Sequence of chain 1.A:
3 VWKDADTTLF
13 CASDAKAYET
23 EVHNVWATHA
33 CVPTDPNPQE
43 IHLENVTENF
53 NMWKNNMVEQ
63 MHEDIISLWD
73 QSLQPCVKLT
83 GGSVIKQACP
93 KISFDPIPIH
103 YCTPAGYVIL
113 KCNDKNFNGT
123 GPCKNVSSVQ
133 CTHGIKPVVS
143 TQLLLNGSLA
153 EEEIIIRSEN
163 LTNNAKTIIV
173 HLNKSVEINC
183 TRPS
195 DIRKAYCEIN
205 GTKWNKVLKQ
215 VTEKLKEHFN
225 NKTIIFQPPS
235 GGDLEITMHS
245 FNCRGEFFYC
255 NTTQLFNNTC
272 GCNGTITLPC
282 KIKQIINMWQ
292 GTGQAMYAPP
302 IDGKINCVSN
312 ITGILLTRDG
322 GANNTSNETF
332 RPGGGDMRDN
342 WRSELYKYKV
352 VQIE

Binding-site contacts:
Ligand atom C4 contacts residue ASN181 of chain 1.A at 4.2 Å.
Ligand atom C8 contacts residue VAL309 of chain 1.A at 4.5 Å (hydrophobic).
Ligand atom O5 contacts residue ASN307 of chain 1.A at 4.1 Å.
Ligand atom C5 contacts residue ASN181 of chain 1.A at 3.6 Å.
Ligand atom O6 contacts residue GLU202 of chain 1.A at 2.5 Å (salt-bridge).
Ligand atom C1 contacts residue ASN181 of chain 1.A at 1.4 Å.
Ligand atom C6 contacts residue TYR200 of chain 1.A at 4.3 Å (hydrophobic).
Ligand atom C6 contacts residue GLU202 of chain 1.A at 3.8 Å.
Ligand atom O5 contacts residue ASN181 of chain 1.A at 2.3 Å (h-bond).
Ligand atom O4 contacts residue LYS305 of chain 1.A at 4.4 Å.
Ligand atom N2 contacts residue ASN181 of chain 1.A at 2.9 Å (h-bond).
Ligand atom O5 contacts residue GLU202 of chain 1.A at 3.7 Å.
Ligand atom C7 contacts residue ASN181 of chain 1.A at 3.4 Å.
Ligand atom O6 contacts residue TYR200 of chain 1.A at 4.0 Å.
Ligand atom O7 contacts residue ASN181 of chain 1.A at 3.4 Å (h-bond).
Ligand atom C2 contacts residue ASN181 of chain 1.A at 2.5 Å.
Ligand atom C3 contacts residue ASN181 of chain 1.A at 3.8 Å.
Ligand atom C1 contacts residue ASN307 of chain 1.A at 3.9 Å.
Ligand atom C8 contacts residue GLU179 of chain 1.A at 4.3 Å.
Ligand atom C5 contacts residue ASN307 of chain 1.A at 4.3 Å.
Ligand atom C5 contacts residue GLU202 of chain 1.A at 4.4 Å.

A small-molecule ligand and the protein it binds are described below.
Small molecule (SMILES): CC(=O)N[C@@H]1[C@@H](O)[C@H](O)[C@@H](CO)O[C@H]1O